Sequence of chain 1.C:
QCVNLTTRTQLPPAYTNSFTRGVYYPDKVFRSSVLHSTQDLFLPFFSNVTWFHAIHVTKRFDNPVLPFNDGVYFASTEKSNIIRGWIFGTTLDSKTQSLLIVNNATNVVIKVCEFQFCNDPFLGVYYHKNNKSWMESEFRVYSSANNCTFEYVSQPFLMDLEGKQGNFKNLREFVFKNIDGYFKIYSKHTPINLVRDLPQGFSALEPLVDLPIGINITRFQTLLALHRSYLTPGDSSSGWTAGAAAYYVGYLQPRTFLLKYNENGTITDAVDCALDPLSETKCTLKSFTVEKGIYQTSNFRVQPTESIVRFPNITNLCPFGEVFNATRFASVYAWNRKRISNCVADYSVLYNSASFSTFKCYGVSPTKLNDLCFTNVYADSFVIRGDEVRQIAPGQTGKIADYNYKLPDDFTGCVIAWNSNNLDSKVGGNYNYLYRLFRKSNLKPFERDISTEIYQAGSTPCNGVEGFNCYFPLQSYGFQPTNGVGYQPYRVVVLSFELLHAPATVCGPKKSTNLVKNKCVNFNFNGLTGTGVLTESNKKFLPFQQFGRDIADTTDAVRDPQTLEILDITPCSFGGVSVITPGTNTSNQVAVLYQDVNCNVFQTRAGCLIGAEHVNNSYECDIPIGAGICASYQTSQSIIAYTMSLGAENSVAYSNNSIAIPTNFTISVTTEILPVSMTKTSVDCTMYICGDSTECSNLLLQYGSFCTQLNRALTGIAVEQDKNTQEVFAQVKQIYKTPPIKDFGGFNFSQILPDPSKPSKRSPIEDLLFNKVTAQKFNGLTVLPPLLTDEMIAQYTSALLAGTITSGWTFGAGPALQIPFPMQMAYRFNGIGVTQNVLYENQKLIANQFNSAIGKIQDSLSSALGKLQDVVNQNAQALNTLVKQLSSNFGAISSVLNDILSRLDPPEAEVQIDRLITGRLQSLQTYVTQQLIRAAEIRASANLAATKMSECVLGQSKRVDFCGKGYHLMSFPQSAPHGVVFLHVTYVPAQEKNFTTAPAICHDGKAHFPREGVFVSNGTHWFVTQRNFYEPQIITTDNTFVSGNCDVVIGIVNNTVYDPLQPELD

Sequence of chain 1.B:
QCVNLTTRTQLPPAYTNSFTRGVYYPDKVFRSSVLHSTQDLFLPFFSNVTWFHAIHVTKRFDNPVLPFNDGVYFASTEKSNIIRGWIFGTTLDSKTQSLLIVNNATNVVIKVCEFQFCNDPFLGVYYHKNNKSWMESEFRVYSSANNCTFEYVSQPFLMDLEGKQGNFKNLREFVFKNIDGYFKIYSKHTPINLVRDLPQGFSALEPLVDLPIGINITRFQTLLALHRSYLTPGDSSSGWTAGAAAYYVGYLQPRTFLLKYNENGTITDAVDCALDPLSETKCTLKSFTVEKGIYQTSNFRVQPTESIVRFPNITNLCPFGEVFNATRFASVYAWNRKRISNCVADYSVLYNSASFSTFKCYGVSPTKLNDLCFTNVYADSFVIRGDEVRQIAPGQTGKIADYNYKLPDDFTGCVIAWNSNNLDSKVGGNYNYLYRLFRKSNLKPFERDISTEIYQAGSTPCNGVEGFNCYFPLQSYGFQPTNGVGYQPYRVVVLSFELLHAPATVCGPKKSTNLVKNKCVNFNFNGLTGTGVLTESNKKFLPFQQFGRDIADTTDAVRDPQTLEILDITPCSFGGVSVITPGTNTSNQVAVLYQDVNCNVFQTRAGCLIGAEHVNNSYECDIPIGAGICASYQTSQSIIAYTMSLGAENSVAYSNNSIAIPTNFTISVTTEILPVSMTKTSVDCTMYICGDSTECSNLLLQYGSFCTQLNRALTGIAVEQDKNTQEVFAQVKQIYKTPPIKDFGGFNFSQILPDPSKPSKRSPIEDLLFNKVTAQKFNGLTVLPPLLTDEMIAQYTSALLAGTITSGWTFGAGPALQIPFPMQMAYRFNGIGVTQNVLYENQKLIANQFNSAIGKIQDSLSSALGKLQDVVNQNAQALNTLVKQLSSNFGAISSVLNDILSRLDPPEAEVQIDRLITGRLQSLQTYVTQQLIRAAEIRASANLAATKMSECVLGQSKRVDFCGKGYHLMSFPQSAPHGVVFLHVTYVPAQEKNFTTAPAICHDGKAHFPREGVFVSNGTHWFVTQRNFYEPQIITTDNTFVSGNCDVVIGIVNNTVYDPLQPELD

Binding-site contacts:
Ligand atom O7 contacts residue ASN709 of chain 1.B at 3.8 Å.
Ligand atom C2 contacts residue ASN709 of chain 1.B at 2.5 Å.
Ligand atom C8 contacts residue ASN710 of chain 1.B at 4.0 Å.
Ligand atom C7 contacts residue ASN709 of chain 1.B at 3.5 Å.
Ligand atom C5 contacts residue ASN709 of chain 1.B at 3.7 Å.
Ligand atom C6 contacts residue ASP796 of chain 1.C at 4.4 Å.
Ligand atom C1 contacts residue ASN709 of chain 1.B at 1.4 Å.
Ligand atom C4 contacts residue ASN709 of chain 1.B at 4.2 Å.
Ligand atom O7 contacts residue GLY1131 of chain 1.B at 4.3 Å.
Ligand atom O6 contacts residue ASP796 of chain 1.C at 4.1 Å.
Ligand atom O5 contacts residue ASN709 of chain 1.B at 2.4 Å (h-bond).
Ligand atom C8 contacts residue ASN709 of chain 1.B at 4.4 Å.
Ligand atom O5 contacts residue ASP796 of chain 1.C at 3.8 Å.
Ligand atom C3 contacts residue ASN709 of chain 1.B at 3.8 Å.
Ligand atom N2 contacts residue ASN709 of chain 1.B at 2.9 Å (h-bond).

This small molecule binds to this protein.
Small molecule (SMILES): CC(=O)N[C@@H]1[C@@H](O)[C@H](O)[C@@H](CO)O[C@H]1O